The small molecule below binds the protein below.
Small molecule (SMILES): Nc1ncnc2c1ncn2[C@@H]1C[C@@H](O)[C@@H](COP(=O)(O)OP(=O)(O)[C@@](F)(Cl)P(=O)(O)O)O1

Sequence of chain 1.D:
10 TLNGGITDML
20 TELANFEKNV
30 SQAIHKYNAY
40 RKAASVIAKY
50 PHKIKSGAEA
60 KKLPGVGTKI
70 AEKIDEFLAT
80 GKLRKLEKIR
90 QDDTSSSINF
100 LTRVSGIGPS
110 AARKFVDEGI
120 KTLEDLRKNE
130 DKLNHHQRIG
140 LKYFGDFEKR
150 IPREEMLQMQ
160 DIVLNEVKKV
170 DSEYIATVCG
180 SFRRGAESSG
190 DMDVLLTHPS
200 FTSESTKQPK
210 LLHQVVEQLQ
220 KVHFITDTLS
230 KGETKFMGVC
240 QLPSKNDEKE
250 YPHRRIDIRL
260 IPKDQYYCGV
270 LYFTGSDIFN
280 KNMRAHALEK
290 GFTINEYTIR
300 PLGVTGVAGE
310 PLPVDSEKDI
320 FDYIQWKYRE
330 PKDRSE

Binding-site contacts:
Ligand atom F3B contacts residue ARG183 of chain 1.D at 3.2 Å.
Ligand atom C2' contacts residue TYR271 of chain 1.D at 3.1 Å (hydrophobic).
Ligand atom C8 contacts residue ASP276 of chain 1.D at 3.7 Å.
Ligand atom O3G contacts residue GLY189 of chain 1.D at 3.5 Å (h-bond).
Ligand atom C5' contacts residue ASP192 of chain 1.D at 3.6 Å.
Ligand atom O2G contacts residue GLY189 of chain 1.D at 2.9 Å (h-bond).
Ligand atom O3G contacts residue MG1 of chain 1.F at 3.5 Å.
Ligand atom C3' contacts residue TYR271 of chain 1.D at 3.3 Å (hydrophobic).
Ligand atom O3G contacts residue SER188 of chain 1.D at 3.5 Å.
Ligand atom N7 contacts residue ASP276 of chain 1.D at 3.5 Å.
Ligand atom C2' contacts residue GLY274 of chain 1.D at 3.6 Å.
Ligand atom PA contacts residue MG1 of chain 1.F at 3.3 Å.
Ligand atom PG contacts residue SER180 of chain 1.D at 3.7 Å.
Ligand atom O1B contacts residue GLY179 of chain 1.D at 3.2 Å.
Ligand atom F3B contacts residue SER180 of chain 1.D at 3.5 Å.
Ligand atom O3' contacts residue GLY274 of chain 1.D at 3.5 Å.
Ligand atom PG contacts residue MG1 of chain 1.F at 3.2 Å.
Ligand atom O1A contacts residue ASP192 of chain 1.D at 3.1 Å (salt-bridge).
Ligand atom PG contacts residue GLY189 of chain 1.D at 3.5 Å.
Ligand atom N3 contacts residue TYR271 of chain 1.D at 3.6 Å.
Ligand atom O1B contacts residue MG1 of chain 1.F at 2.1 Å.
Ligand atom C4' contacts residue PHE272 of chain 1.D at 3.5 Å (hydrophobic).
Ligand atom C3' contacts residue GLY274 of chain 1.D at 3.6 Å.
Ligand atom C5 contacts residue ASP276 of chain 1.D at 3.5 Å.
Ligand atom O3A contacts residue MG1 of chain 1.F at 3.6 Å.
Ligand atom O4' contacts residue PHE272 of chain 1.D at 3.6 Å.
Ligand atom O1A contacts residue ASP190 of chain 1.D at 3.2 Å (salt-bridge).
Ligand atom O1A contacts residue MG1 of chain 1.F at 2.0 Å.
Ligand atom O1G contacts residue MG1 of chain 1.F at 2.2 Å.
Ligand atom O1A contacts residue NA1 of chain 1.I at 2.7 Å (h-bond).
Ligand atom N3 contacts residue ASN279 of chain 1.D at 3.0 Å (h-bond).
Ligand atom C4 contacts residue ASP276 of chain 1.D at 3.7 Å.
Ligand atom O1G contacts residue ASP190 of chain 1.D at 2.9 Å (salt-bridge).
Ligand atom O3G contacts residue SER180 of chain 1.D at 2.3 Å (h-bond).
Ligand atom O1B contacts residue SER180 of chain 1.D at 3.4 Å (h-bond).
Ligand atom PB contacts residue MG1 of chain 1.F at 3.2 Å.
Ligand atom C3' contacts residue PHE272 of chain 1.D at 3.5 Å (hydrophobic).
Ligand atom O1B contacts residue ASP192 of chain 1.D at 2.9 Å (salt-bridge).
Ligand atom C2' contacts residue ASN279 of chain 1.D at 3.2 Å.
Ligand atom O2B contacts residue ARG183 of chain 1.D at 2.7 Å (salt-bridge).